Sequence of chain 59.A:
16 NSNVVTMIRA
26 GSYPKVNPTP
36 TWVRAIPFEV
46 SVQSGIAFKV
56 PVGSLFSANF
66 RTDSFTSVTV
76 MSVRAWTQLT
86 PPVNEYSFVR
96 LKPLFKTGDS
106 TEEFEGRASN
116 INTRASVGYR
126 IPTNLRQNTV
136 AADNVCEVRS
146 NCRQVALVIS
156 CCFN

Binding-site contacts:
Ligand atom O4 contacts residue THR21 of chain 40.A at 3.9 Å.
Ligand atom C2' contacts residue ARG125 of chain 59.A at 3.6 Å.
Ligand atom C4' contacts residue ARG125 of chain 59.A at 4.4 Å.
Ligand atom C3' contacts residue ARG125 of chain 59.A at 3.3 Å.
Ligand atom O2 contacts residue ASN16 of chain 40.A at 2.5 Å (h-bond).
Ligand atom OP2 contacts residue ILE23 of chain 40.A at 4.5 Å.
Ligand atom C4 contacts residue SER17 of chain 40.A at 4.1 Å.
Ligand atom O4 contacts residue SER17 of chain 40.A at 3.2 Å.
Ligand atom O5' contacts residue ARG131 of chain 59.A at 2.6 Å (salt-bridge).
Ligand atom C5 contacts residue THR21 of chain 40.A at 4.3 Å.
Ligand atom C5' contacts residue SER77 of chain 59.A at 4.4 Å.
Ligand atom C1' contacts residue ARG125 of chain 59.A at 4.2 Å.
Ligand atom C6 contacts residue ARG125 of chain 59.A at 3.5 Å.
Ligand atom N3 contacts residue ARG125 of chain 59.A at 3.6 Å (salt-bridge).
Ligand atom O2 contacts residue ARG125 of chain 59.A at 3.9 Å.
Ligand atom C4 contacts residue ASN16 of chain 40.A at 4.1 Å.
Ligand atom P contacts residue ILE23 of chain 40.A at 4.4 Å.
Ligand atom O5' contacts residue ARG125 of chain 59.A at 3.0 Å (salt-bridge).
Ligand atom C5' contacts residue ARG131 of chain 59.A at 3.2 Å.
Ligand atom P contacts residue ARG125 of chain 59.A at 3.7 Å.
Ligand atom OP1 contacts residue ARG131 of chain 59.A at 3.4 Å (salt-bridge).
Ligand atom OP1 contacts residue ILE23 of chain 40.A at 4.0 Å.
Ligand atom OP2 contacts residue ARG131 of chain 59.A at 3.7 Å.
Ligand atom OP2 contacts residue SER77 of chain 59.A at 4.1 Å.
Ligand atom P contacts residue ARG131 of chain 59.A at 3.5 Å.
Ligand atom C4 contacts residue ARG125 of chain 59.A at 3.5 Å.
Ligand atom N1 contacts residue ASN16 of chain 40.A at 4.4 Å.
Ligand atom N1 contacts residue ARG125 of chain 59.A at 3.7 Å.
Ligand atom N3 contacts residue SER17 of chain 40.A at 4.3 Å.
Ligand atom OP1 contacts residue ARG125 of chain 59.A at 2.9 Å (salt-bridge).
Ligand atom C2 contacts residue ARG125 of chain 59.A at 3.8 Å.
Ligand atom O3' contacts residue ARG125 of chain 59.A at 4.0 Å.
Ligand atom C5' contacts residue MET76 of chain 59.A at 4.3 Å (hydrophobic).
Ligand atom N3 contacts residue ASN16 of chain 40.A at 2.9 Å (h-bond).
Ligand atom C2 contacts residue ASN16 of chain 40.A at 3.0 Å.
Ligand atom O4 contacts residue ARG125 of chain 59.A at 3.8 Å.
Ligand atom C5' contacts residue ARG125 of chain 59.A at 4.1 Å.
Ligand atom OP3 contacts residue ARG125 of chain 59.A at 2.8 Å.
Ligand atom OP3 contacts residue ILE23 of chain 40.A at 4.2 Å.
Ligand atom C5 contacts residue ARG125 of chain 59.A at 3.5 Å.

Sequence of chain 40.A:
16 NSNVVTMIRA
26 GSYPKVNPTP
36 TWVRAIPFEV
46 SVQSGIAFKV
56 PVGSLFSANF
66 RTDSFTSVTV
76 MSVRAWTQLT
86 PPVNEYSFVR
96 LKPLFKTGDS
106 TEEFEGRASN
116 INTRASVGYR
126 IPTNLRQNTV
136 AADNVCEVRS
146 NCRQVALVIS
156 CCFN

A protein and the small-molecule ligand that binds it are described below.
Small molecule (SMILES): CO[P](=O)(O)O[C@H]1[C@@H](O)[C@H](n2ccc(=O)[nH]c2=O)O[C@@H]1COP(=O)(O)O